Sequence of chain 1.A:
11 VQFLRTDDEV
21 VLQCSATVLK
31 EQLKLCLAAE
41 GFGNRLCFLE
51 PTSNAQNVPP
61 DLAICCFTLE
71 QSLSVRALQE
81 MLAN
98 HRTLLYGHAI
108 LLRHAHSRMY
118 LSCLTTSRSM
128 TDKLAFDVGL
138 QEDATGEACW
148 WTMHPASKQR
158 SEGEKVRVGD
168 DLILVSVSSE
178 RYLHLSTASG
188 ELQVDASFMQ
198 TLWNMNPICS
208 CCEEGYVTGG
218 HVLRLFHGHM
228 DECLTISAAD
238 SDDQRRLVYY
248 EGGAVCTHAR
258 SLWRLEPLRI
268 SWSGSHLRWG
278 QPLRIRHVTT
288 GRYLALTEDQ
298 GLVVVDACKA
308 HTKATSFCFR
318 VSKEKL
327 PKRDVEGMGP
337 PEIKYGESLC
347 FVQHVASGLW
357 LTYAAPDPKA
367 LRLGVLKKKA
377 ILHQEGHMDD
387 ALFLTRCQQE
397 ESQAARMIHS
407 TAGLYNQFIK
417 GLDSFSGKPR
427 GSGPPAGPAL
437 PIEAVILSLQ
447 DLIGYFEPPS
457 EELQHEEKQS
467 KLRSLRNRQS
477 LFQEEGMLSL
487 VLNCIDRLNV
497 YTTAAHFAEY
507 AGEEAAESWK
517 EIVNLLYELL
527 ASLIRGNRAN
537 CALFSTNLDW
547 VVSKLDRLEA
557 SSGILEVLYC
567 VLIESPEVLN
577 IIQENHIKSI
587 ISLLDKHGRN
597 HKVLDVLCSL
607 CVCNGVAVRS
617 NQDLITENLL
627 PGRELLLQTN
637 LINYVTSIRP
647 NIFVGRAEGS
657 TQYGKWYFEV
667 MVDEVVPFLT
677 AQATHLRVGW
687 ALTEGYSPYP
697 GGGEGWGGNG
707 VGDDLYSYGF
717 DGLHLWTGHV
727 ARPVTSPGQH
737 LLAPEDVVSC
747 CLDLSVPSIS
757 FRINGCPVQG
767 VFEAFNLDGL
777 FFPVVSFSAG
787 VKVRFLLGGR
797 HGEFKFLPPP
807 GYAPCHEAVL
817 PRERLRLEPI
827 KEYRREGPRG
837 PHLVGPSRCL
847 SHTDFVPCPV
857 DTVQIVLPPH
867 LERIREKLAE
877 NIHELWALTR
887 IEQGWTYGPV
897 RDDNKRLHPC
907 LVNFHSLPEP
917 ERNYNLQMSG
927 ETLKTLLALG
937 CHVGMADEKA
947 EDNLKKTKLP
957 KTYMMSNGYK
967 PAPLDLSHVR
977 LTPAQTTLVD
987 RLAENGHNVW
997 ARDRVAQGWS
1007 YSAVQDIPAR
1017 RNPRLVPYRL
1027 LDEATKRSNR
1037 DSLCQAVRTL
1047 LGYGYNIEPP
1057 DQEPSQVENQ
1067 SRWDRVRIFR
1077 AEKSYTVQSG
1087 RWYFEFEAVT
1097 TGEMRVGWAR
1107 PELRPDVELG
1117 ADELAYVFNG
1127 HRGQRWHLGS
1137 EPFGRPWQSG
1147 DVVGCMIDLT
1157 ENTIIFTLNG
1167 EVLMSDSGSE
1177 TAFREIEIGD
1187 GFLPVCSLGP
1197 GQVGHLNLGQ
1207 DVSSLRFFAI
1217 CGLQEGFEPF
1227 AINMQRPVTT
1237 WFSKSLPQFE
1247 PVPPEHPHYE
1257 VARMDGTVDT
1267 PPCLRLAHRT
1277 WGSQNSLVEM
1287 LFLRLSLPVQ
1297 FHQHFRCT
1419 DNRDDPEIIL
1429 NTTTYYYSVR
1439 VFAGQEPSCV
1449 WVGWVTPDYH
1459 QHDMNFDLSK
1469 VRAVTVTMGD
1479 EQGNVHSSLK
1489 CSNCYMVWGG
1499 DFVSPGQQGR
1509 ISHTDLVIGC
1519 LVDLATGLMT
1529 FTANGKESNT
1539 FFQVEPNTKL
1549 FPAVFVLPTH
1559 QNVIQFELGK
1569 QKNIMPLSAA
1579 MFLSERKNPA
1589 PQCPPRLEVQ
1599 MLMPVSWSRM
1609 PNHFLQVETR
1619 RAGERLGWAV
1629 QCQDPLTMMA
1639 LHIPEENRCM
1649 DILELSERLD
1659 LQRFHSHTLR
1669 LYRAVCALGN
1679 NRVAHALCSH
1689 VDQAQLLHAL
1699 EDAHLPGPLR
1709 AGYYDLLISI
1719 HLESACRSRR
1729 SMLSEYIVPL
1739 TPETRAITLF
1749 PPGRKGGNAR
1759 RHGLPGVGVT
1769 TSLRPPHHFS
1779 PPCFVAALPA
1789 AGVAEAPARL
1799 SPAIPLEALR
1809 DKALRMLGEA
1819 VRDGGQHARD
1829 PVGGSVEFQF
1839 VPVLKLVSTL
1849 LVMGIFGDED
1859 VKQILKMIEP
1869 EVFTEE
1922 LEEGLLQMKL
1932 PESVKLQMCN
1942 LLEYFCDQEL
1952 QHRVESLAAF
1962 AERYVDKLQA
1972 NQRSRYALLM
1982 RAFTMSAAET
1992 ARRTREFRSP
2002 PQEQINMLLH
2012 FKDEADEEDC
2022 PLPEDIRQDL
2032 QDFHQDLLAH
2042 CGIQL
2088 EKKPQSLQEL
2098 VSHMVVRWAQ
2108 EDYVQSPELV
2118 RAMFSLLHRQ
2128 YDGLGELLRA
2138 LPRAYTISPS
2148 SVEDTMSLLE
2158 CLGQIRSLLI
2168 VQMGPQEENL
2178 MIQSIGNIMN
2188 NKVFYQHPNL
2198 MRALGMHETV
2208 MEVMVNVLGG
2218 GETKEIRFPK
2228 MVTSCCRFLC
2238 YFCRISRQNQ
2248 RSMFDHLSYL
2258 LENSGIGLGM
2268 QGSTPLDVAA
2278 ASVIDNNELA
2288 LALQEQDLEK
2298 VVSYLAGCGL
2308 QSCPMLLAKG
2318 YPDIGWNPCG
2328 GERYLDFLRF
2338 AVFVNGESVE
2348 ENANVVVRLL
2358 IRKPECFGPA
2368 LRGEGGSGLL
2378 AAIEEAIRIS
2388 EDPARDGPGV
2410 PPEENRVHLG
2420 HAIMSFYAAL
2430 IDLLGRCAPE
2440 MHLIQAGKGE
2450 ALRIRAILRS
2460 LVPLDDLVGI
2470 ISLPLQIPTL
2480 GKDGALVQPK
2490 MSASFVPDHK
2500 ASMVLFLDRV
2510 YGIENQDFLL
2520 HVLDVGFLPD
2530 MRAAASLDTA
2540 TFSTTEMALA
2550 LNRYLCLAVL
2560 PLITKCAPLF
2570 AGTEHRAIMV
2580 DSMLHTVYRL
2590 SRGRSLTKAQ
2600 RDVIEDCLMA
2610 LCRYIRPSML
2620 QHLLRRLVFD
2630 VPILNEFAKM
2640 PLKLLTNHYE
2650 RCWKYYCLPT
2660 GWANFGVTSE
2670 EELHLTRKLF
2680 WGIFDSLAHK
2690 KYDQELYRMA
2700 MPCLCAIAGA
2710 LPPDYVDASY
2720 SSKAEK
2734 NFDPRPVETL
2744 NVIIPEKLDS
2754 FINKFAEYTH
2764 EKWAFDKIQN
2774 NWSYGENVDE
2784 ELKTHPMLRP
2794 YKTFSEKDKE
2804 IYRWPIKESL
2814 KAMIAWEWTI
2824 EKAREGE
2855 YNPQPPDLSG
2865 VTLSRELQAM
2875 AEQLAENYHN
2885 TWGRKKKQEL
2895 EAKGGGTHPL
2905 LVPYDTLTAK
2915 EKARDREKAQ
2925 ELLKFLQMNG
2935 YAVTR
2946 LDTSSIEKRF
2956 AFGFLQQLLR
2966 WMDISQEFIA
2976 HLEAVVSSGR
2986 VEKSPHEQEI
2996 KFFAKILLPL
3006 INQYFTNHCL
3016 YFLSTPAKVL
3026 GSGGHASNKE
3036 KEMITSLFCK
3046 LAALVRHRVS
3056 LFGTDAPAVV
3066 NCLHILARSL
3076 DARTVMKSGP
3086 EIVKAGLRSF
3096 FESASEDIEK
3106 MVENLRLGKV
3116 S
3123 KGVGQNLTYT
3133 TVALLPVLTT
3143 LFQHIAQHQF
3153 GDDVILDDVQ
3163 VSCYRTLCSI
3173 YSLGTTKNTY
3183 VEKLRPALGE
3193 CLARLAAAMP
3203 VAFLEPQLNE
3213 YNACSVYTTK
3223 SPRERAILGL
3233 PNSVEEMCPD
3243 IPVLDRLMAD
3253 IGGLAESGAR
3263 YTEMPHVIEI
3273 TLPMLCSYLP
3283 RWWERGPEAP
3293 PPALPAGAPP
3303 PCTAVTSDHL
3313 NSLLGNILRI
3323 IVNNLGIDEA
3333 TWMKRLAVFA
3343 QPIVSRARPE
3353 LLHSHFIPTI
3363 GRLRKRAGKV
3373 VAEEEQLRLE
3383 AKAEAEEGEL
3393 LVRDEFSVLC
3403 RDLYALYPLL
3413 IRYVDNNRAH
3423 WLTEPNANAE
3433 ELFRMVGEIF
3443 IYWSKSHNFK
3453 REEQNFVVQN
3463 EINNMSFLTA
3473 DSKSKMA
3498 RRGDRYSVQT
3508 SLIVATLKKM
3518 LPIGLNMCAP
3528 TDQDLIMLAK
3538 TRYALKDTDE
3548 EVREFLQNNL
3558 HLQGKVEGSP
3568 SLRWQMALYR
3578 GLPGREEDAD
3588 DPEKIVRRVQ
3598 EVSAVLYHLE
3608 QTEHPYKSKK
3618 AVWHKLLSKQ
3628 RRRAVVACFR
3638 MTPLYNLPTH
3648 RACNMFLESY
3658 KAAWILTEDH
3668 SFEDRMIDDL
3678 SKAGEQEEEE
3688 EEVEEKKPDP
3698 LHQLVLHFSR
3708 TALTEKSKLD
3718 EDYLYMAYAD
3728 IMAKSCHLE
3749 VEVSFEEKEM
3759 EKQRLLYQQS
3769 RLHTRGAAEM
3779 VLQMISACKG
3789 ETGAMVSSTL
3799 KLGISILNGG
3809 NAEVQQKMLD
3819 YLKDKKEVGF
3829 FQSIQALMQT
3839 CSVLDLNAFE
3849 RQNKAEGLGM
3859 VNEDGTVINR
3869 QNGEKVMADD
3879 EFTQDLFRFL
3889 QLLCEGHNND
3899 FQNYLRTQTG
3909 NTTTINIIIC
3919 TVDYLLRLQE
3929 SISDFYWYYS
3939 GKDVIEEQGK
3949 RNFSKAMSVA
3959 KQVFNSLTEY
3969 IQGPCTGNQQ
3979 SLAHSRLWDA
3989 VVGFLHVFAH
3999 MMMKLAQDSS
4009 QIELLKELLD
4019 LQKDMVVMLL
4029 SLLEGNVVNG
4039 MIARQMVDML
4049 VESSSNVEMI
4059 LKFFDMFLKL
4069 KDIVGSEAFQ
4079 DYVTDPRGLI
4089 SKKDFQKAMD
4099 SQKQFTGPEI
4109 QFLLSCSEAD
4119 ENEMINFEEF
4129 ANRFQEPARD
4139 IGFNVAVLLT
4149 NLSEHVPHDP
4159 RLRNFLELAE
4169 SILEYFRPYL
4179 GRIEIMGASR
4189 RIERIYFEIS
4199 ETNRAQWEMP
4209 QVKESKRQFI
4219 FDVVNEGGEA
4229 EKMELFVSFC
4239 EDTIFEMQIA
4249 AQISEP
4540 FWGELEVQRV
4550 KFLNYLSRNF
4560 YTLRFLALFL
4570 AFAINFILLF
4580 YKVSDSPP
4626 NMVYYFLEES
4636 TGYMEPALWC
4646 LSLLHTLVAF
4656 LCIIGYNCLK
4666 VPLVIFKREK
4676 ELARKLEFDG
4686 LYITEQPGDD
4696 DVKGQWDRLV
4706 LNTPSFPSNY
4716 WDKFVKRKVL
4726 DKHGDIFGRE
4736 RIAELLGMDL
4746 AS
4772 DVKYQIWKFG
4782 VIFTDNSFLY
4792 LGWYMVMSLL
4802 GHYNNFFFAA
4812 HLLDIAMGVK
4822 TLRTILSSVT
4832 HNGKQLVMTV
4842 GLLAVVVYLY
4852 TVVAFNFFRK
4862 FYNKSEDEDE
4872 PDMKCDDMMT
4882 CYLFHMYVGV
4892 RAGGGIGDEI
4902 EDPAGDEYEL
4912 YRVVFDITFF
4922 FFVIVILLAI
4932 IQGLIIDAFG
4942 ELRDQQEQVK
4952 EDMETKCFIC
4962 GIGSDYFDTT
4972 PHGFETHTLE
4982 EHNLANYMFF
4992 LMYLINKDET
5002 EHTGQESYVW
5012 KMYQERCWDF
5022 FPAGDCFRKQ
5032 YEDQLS

Binding-site contacts:
Ligand atom C4' contacts residue MET4954 of chain 1.A at 4.0 Å (hydrophobic).
Ligand atom C5 contacts residue PHE4959 of chain 1.A at 4.1 Å (hydrophobic).
Ligand atom O2' contacts residue THR4979 of chain 1.A at 3.9 Å.
Ligand atom O4' contacts residue MET4954 of chain 1.A at 3.3 Å (h-bond).
Ligand atom C8 contacts residue LYS4957 of chain 1.A at 3.5 Å.
Ligand atom C2 contacts residue ASN4984 of chain 1.A at 3.7 Å.
Ligand atom O3A contacts residue LYS4214 of chain 1.A at 4.0 Å.
Ligand atom O2A contacts residue LYS4214 of chain 1.A at 3.7 Å.
Ligand atom O2G contacts residue LYS4211 of chain 1.A at 3.2 Å (salt-bridge).
Ligand atom N7 contacts residue LYS4957 of chain 1.A at 3.6 Å.
Ligand atom C6 contacts residue HIS4983 of chain 1.A at 3.8 Å.
Ligand atom C8 contacts residue THR4979 of chain 1.A at 3.5 Å.
Ligand atom C1' contacts residue MET4954 of chain 1.A at 3.5 Å (hydrophobic).
Ligand atom N7 contacts residue MET4954 of chain 1.A at 4.1 Å.
Ligand atom N1 contacts residue ASN4984 of chain 1.A at 3.8 Å.
Ligand atom C4 contacts residue THR4979 of chain 1.A at 3.7 Å.
Ligand atom N7 contacts residue CYS4958 of chain 1.A at 3.6 Å.
Ligand atom O3G contacts residue LYS4211 of chain 1.A at 4.1 Å.
Ligand atom C8 contacts residue MET4954 of chain 1.A at 3.2 Å (hydrophobic).
Ligand atom N7 contacts residue THR4979 of chain 1.A at 3.5 Å.
Ligand atom N9 contacts residue MET4954 of chain 1.A at 3.8 Å.
Ligand atom N6 contacts residue PHE4959 of chain 1.A at 3.7 Å.
Ligand atom C2 contacts residue THR4979 of chain 1.A at 3.9 Å.
Ligand atom C5' contacts residue MET4954 of chain 1.A at 3.8 Å (hydrophobic).
Ligand atom C2 contacts residue LEU4985 of chain 1.A at 3.6 Å (hydrophobic).
Ligand atom N1 contacts residue LEU4985 of chain 1.A at 3.5 Å (h-bond).
Ligand atom N9 contacts residue THR4979 of chain 1.A at 3.9 Å.
Ligand atom N1 contacts residue HIS4983 of chain 1.A at 3.9 Å.
Ligand atom C5 contacts residue MET4954 of chain 1.A at 4.0 Å (hydrophobic).
Ligand atom C6 contacts residue THR4979 of chain 1.A at 4.1 Å.
Ligand atom N6 contacts residue ILE4960 of chain 1.A at 3.8 Å.
Ligand atom N6 contacts residue CYS4958 of chain 1.A at 3.8 Å.
Ligand atom C4 contacts residue MET4954 of chain 1.A at 4.0 Å (hydrophobic).
Ligand atom PG contacts residue ARG4215 of chain 1.A at 4.1 Å.
Ligand atom O3G contacts residue ARG4215 of chain 1.A at 2.9 Å (salt-bridge).
Ligand atom N1 contacts residue THR4979 of chain 1.A at 3.6 Å.
Ligand atom C5 contacts residue THR4979 of chain 1.A at 3.7 Å.
Ligand atom O2G contacts residue LYS4214 of chain 1.A at 3.3 Å (salt-bridge).
Ligand atom N6 contacts residue HIS4983 of chain 1.A at 3.0 Å (h-bond).
Ligand atom N7 contacts residue PHE4959 of chain 1.A at 3.3 Å (h-bond).

The protein below binds the small molecule below.
Small molecule (SMILES): Nc1ncnc2c1ncn2[C@@H]1O[C@H](COP(=O)(O)OP(=O)(O)OP(O)(O)=S)[C@@H](O)[C@H]1O